Sequence of chain 1.A:
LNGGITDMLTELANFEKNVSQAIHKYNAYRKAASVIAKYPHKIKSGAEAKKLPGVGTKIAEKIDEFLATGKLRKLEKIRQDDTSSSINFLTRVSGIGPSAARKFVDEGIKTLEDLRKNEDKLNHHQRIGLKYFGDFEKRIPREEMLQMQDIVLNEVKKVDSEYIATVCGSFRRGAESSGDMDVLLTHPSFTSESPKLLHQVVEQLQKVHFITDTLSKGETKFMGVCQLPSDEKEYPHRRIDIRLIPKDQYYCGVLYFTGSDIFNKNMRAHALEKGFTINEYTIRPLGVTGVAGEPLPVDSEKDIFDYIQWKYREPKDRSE

Binding-site contacts:
Ligand atom N3 contacts residue ALA38 of chain 1.A at 3.5 Å.
Ligand atom C4' contacts residue GLY64 of chain 1.A at 3.3 Å.
Ligand atom P contacts residue LYS35 of chain 1.A at 3.6 Å.
Ligand atom C5' contacts residue TYR39 of chain 1.A at 3.4 Å (hydrophobic).
Ligand atom OP1 contacts residue ILE69 of chain 1.A at 2.9 Å (h-bond).
Ligand atom O5' contacts residue LYS35 of chain 1.A at 3.5 Å.
Ligand atom OP1 contacts residue THR67 of chain 1.A at 3.6 Å.
Ligand atom N1 contacts residue HIS34 of chain 1.A at 3.9 Å.
Ligand atom OP2 contacts residue THR67 of chain 1.A at 3.6 Å.
Ligand atom C3' contacts residue LYS68 of chain 1.A at 3.8 Å.
Ligand atom C8 contacts residue LYS35 of chain 1.A at 3.9 Å.
Ligand atom P contacts residue GLY64 of chain 1.A at 3.9 Å.
Ligand atom OP1 contacts residue LEU62 of chain 1.A at 3.8 Å.
Ligand atom OP1 contacts residue VAL65 of chain 1.A at 3.8 Å.
Ligand atom C5' contacts residue GLY66 of chain 1.A at 3.5 Å.
Ligand atom O4' contacts residue ALA38 of chain 1.A at 3.9 Å.
Ligand atom O3' contacts residue VAL65 of chain 1.A at 3.8 Å.
Ligand atom OP2 contacts residue LYS68 of chain 1.A at 3.0 Å (salt-bridge).
Ligand atom P contacts residue NA1 of chain 1.F at 3.7 Å.
Ligand atom C3' contacts residue GLY66 of chain 1.A at 3.8 Å.
Ligand atom OP1 contacts residue LYS35 of chain 1.A at 3.7 Å.
Ligand atom OP1 contacts residue GLY66 of chain 1.A at 2.8 Å (h-bond).
Ligand atom P contacts residue GLY66 of chain 1.A at 3.7 Å.
Ligand atom O3' contacts residue LYS68 of chain 1.A at 3.9 Å.
Ligand atom O5' contacts residue GLY66 of chain 1.A at 3.6 Å.
Ligand atom OP3 contacts residue LYS35 of chain 1.A at 2.5 Å (salt-bridge).
Ligand atom OP1 contacts residue GLY64 of chain 1.A at 2.9 Å (h-bond).
Ligand atom OP1 contacts residue LYS68 of chain 1.A at 3.5 Å (salt-bridge).
Ligand atom O3' contacts residue GLY64 of chain 1.A at 3.4 Å.
Ligand atom P contacts residue LYS68 of chain 1.A at 3.7 Å.
Ligand atom O3' contacts residue ILE69 of chain 1.A at 3.5 Å.
Ligand atom OP1 contacts residue PRO63 of chain 1.A at 3.7 Å.
Ligand atom C5' contacts residue GLY64 of chain 1.A at 3.2 Å.
Ligand atom OP2 contacts residue NA1 of chain 1.F at 3.8 Å.
Ligand atom OP1 contacts residue LYS68 of chain 1.A at 3.5 Å (salt-bridge).
Ligand atom OP2 contacts residue LYS68 of chain 1.A at 3.4 Å (salt-bridge).
Ligand atom P contacts residue ILE69 of chain 1.A at 3.8 Å.
Ligand atom C5' contacts residue LYS35 of chain 1.A at 3.7 Å.
Ligand atom OP1 contacts residue NA1 of chain 1.F at 2.8 Å (h-bond).
Ligand atom N7 contacts residue LYS35 of chain 1.A at 3.7 Å.

The small molecule below binds the protein below.
Small molecule (SMILES): Cc1cn([C@H]2C[C@H](O[P](=O)(O)OC[C@H]3O[C@@H](n4ccc(N)nc4=O)C[C@@H]3O[P](=O)(O)OC[C@H]3O[C@@H](n4cnc5c(=O)nc(N)[nH]c54)C[C@@H]3O[P](=O)(O)OC[C@H]3O[C@@H](n4cnc5c(=O)nc(N)[nH]c54)C[C@@H]3O)[C@@H](CO[P](=O)(O)O[C@H]3C[C@H](n4cnc5c(=O)nc(N)[nH]c54)O[C@@H]3COP(=O)(O)O)O2)c(=O)[nH]c1=O